Sequence of chain 1.D:
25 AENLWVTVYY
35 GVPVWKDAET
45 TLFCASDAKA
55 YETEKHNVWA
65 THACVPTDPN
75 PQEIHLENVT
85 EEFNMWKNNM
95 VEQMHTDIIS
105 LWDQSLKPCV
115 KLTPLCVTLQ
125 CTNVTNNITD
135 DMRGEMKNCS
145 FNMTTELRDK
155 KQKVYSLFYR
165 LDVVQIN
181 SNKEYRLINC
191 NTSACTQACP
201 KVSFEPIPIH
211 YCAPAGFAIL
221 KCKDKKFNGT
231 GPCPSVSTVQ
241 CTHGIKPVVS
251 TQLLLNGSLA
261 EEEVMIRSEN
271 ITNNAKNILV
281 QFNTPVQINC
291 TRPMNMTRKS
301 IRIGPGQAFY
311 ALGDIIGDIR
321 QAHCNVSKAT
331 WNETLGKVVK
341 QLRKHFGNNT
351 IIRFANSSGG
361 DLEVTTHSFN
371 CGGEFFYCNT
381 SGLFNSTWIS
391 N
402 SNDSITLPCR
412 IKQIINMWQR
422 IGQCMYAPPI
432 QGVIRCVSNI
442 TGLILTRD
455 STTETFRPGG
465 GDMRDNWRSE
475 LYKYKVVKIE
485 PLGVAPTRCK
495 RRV

A small-molecule ligand and the protein it binds are described below.
Small molecule (SMILES): CC(=O)N[C@@H]1[C@@H](O)[C@H](O)[C@@H](CO)O[C@H]1O

Binding-site contacts:
Ligand atom C8 contacts residue ASN127 of chain 1.D at 3.3 Å.
Ligand atom O7 contacts residue ASN127 of chain 1.D at 4.3 Å.
Ligand atom C6 contacts residue ARG137 of chain 1.D at 3.4 Å.
Ligand atom C1 contacts residue ARG137 of chain 1.D at 3.8 Å.
Ligand atom C5 contacts residue ASN127 of chain 1.D at 3.7 Å.
Ligand atom C7 contacts residue ASN127 of chain 1.D at 3.3 Å.
Ligand atom N2 contacts residue ASN127 of chain 1.D at 2.9 Å (h-bond).
Ligand atom C3 contacts residue ASN127 of chain 1.D at 3.8 Å.
Ligand atom O5 contacts residue ASN127 of chain 1.D at 2.4 Å (h-bond).
Ligand atom C5 contacts residue ARG137 of chain 1.D at 3.9 Å.
Ligand atom O6 contacts residue ARG137 of chain 1.D at 4.1 Å.
Ligand atom C4 contacts residue ASN127 of chain 1.D at 4.2 Å.
Ligand atom O5 contacts residue ARG137 of chain 1.D at 2.9 Å (salt-bridge).
Ligand atom C6 contacts residue ARG164 of chain 1.D at 4.3 Å.
Ligand atom C1 contacts residue ASN127 of chain 1.D at 1.4 Å.
Ligand atom C2 contacts residue ASN127 of chain 1.D at 2.4 Å.